Binding-site contacts:
Ligand atom O4 contacts residue ARG87 of chain 1.A at 4.1 Å.
Ligand atom O1 contacts residue GLU188 of chain 1.A at 3.0 Å (salt-bridge).
Ligand atom O4 contacts residue MET207 of chain 1.A at 4.3 Å.
Ligand atom O2 contacts residue GLU188 of chain 1.A at 3.2 Å (salt-bridge).
Ligand atom O4 contacts residue MET276 of chain 1.A at 4.4 Å.
Ligand atom O4 contacts residue THR244 of chain 1.A at 3.7 Å.
Ligand atom C1 contacts residue THR244 of chain 1.A at 3.7 Å.
Ligand atom O3 contacts residue GLY211 of chain 1.A at 3.0 Å (h-bond).
Ligand atom C1 contacts residue ALA209 of chain 1.A at 3.5 Å (hydrophobic).
Ligand atom O1 contacts residue ASP212 of chain 1.A at 2.9 Å (salt-bridge).
Ligand atom O4 contacts residue ALA209 of chain 1.A at 4.1 Å.
Ligand atom O4 contacts residue MG1 of chain 1.K at 3.9 Å.
Ligand atom O3 contacts residue ASP212 of chain 1.A at 3.9 Å.
Ligand atom C1 contacts residue GLY211 of chain 1.A at 3.8 Å.
Ligand atom O1 contacts residue GLY211 of chain 1.A at 3.8 Å.
Ligand atom C1 contacts residue MG1 of chain 1.K at 2.7 Å.
Ligand atom C2 contacts residue ALA209 of chain 1.A at 3.8 Å (hydrophobic).
Ligand atom C2 contacts residue MG1 of chain 1.K at 2.7 Å.
Ligand atom C2 contacts residue THR244 of chain 1.A at 4.2 Å.
Ligand atom O2 contacts residue ALA209 of chain 1.A at 4.4 Å.
Ligand atom C1 contacts residue GLU188 of chain 1.A at 3.7 Å.
Ligand atom C2 contacts residue GLU188 of chain 1.A at 3.8 Å.
Ligand atom O3 contacts residue ARG210 of chain 1.A at 3.5 Å (salt-bridge).
Ligand atom C1 contacts residue ASP212 of chain 1.A at 3.8 Å.
Ligand atom O3 contacts residue MG1 of chain 1.K at 4.0 Å.
Ligand atom O4 contacts residue LYS186 of chain 1.A at 3.6 Å.
Ligand atom O3 contacts residue THR244 of chain 1.A at 2.6 Å (h-bond).
Ligand atom O1 contacts residue ALA209 of chain 1.A at 3.8 Å.
Ligand atom O2 contacts residue MG1 of chain 1.K at 1.9 Å.
Ligand atom C1 contacts residue ARG210 of chain 1.A at 4.5 Å.
Ligand atom O2 contacts residue LYS186 of chain 1.A at 3.0 Å (salt-bridge).
Ligand atom O3 contacts residue ALA209 of chain 1.A at 3.2 Å.
Ligand atom C2 contacts residue LYS186 of chain 1.A at 3.6 Å.
Ligand atom O2 contacts residue ASP212 of chain 1.A at 4.0 Å.
Ligand atom O1 contacts residue MG1 of chain 1.K at 2.0 Å.

Sequence of chain 1.A:
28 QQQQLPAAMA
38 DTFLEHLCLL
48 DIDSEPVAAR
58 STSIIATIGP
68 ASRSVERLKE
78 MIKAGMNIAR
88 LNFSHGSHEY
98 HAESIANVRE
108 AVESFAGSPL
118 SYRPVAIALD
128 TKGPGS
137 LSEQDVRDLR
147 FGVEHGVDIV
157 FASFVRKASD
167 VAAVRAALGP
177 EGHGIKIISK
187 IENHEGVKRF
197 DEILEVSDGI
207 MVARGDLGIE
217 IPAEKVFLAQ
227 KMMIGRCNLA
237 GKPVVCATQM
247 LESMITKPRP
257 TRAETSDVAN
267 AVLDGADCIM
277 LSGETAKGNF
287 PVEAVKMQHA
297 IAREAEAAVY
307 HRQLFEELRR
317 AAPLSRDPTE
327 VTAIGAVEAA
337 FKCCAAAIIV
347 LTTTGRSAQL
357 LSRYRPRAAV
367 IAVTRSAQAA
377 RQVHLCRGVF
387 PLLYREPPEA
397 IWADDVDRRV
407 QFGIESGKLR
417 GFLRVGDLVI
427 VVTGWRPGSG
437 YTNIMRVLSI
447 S

A small-molecule ligand and the protein it binds are described below.
Small molecule (SMILES): O=C([O-])C(=O)[O-]